Sequence of chain 1.B:
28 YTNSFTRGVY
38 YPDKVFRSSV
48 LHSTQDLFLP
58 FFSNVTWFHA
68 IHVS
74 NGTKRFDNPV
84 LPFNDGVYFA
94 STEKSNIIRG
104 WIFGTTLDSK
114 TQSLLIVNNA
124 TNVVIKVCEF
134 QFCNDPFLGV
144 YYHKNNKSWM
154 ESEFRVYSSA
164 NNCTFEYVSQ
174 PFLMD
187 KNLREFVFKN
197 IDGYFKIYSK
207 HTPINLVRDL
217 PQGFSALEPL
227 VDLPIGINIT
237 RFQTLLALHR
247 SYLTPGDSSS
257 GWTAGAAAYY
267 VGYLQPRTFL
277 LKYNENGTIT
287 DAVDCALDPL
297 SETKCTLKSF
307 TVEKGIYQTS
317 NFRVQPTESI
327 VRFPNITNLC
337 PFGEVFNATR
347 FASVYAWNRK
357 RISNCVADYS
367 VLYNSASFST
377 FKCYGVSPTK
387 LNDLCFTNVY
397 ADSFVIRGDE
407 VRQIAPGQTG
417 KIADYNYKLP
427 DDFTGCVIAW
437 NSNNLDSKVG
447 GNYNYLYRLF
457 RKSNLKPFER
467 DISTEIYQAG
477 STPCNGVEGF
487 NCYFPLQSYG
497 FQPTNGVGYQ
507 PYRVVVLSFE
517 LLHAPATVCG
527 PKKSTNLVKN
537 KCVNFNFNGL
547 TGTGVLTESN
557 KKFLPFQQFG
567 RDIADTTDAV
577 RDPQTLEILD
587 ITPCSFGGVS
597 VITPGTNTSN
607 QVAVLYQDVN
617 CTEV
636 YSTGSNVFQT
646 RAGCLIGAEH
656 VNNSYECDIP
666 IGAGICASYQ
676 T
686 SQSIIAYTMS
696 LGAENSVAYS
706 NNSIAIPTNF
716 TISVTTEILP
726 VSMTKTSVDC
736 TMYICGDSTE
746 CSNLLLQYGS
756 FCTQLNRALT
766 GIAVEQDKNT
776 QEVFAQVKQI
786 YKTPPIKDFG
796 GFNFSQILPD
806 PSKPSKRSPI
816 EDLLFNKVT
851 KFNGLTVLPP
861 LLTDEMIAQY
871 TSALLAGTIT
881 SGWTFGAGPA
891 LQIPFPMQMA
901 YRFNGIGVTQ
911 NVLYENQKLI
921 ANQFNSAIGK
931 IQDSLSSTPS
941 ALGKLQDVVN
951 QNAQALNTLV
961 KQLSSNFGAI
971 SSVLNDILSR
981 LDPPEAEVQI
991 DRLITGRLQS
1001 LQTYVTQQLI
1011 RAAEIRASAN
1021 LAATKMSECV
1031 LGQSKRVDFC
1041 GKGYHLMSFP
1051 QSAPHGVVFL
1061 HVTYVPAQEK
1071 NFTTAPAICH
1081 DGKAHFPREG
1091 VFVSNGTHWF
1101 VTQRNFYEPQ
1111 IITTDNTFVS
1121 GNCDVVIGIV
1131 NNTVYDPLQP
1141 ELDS

The small molecule below binds the protein below.
Small molecule (SMILES): CC(=O)N[C@@H]1[C@@H](O)[C@H](O)[C@@H](CO)O[C@H]1O

Binding-site contacts:
Ligand atom O6 contacts residue GLU154 of chain 1.B at 3.4 Å (salt-bridge).
Ligand atom N2 contacts residue ASN122 of chain 1.B at 2.9 Å (h-bond).
Ligand atom C6 contacts residue ASN122 of chain 1.B at 4.4 Å.
Ligand atom C1 contacts residue ASN122 of chain 1.B at 1.4 Å.
Ligand atom C1 contacts residue THR124 of chain 1.B at 4.5 Å.
Ligand atom C2 contacts residue ASN122 of chain 1.B at 2.5 Å.
Ligand atom C7 contacts residue THR124 of chain 1.B at 4.4 Å.
Ligand atom C1 contacts residue PHE157 of chain 1.B at 4.2 Å (hydrophobic).
Ligand atom O7 contacts residue THR124 of chain 1.B at 3.3 Å (h-bond).
Ligand atom C4 contacts residue ASN122 of chain 1.B at 4.2 Å.
Ligand atom C7 contacts residue ASN122 of chain 1.B at 3.2 Å.
Ligand atom O5 contacts residue PHE157 of chain 1.B at 4.0 Å.
Ligand atom O5 contacts residue ASN122 of chain 1.B at 2.4 Å (h-bond).
Ligand atom C3 contacts residue ASN122 of chain 1.B at 3.8 Å.
Ligand atom C5 contacts residue ASN122 of chain 1.B at 3.7 Å.
Ligand atom C5 contacts residue PHE157 of chain 1.B at 4.3 Å (hydrophobic).
Ligand atom O6 contacts residue PHE157 of chain 1.B at 3.8 Å.
Ligand atom C8 contacts residue ASN122 of chain 1.B at 4.3 Å.
Ligand atom O7 contacts residue ASN122 of chain 1.B at 3.1 Å (h-bond).
Ligand atom O6 contacts residue ASN122 of chain 1.B at 4.0 Å.